Sequence of chain 29.T:
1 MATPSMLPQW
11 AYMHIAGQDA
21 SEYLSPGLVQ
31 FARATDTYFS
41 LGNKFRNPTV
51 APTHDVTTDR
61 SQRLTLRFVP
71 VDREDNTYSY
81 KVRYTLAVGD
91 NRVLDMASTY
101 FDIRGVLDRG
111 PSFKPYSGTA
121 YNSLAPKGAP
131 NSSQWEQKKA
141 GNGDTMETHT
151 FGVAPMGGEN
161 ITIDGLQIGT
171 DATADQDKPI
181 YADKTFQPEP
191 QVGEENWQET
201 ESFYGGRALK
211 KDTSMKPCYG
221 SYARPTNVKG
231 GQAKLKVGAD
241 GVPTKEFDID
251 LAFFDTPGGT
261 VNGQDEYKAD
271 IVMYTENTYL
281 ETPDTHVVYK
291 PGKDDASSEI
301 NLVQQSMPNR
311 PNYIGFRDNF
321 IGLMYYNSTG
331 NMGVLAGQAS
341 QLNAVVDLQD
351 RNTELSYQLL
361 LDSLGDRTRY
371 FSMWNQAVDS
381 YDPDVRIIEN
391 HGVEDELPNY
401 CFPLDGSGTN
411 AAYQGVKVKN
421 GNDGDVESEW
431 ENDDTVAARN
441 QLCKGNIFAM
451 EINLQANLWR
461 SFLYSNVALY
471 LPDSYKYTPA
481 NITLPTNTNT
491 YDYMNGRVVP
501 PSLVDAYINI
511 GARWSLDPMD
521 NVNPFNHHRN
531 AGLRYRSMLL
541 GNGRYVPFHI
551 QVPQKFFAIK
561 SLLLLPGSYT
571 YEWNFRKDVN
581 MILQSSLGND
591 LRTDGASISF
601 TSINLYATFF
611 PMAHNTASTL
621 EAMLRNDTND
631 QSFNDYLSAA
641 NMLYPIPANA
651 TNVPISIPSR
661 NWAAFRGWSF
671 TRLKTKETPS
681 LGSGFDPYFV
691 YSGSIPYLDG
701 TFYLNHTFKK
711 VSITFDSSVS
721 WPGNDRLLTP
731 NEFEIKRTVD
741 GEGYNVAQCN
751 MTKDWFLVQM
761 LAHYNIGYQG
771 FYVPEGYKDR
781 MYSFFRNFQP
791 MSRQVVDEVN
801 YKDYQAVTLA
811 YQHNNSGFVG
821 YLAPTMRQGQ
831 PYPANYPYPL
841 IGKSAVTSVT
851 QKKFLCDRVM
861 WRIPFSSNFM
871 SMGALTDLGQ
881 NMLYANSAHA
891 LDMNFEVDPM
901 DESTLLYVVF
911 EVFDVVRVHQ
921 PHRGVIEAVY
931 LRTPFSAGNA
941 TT

Sequence of chain 29.U:
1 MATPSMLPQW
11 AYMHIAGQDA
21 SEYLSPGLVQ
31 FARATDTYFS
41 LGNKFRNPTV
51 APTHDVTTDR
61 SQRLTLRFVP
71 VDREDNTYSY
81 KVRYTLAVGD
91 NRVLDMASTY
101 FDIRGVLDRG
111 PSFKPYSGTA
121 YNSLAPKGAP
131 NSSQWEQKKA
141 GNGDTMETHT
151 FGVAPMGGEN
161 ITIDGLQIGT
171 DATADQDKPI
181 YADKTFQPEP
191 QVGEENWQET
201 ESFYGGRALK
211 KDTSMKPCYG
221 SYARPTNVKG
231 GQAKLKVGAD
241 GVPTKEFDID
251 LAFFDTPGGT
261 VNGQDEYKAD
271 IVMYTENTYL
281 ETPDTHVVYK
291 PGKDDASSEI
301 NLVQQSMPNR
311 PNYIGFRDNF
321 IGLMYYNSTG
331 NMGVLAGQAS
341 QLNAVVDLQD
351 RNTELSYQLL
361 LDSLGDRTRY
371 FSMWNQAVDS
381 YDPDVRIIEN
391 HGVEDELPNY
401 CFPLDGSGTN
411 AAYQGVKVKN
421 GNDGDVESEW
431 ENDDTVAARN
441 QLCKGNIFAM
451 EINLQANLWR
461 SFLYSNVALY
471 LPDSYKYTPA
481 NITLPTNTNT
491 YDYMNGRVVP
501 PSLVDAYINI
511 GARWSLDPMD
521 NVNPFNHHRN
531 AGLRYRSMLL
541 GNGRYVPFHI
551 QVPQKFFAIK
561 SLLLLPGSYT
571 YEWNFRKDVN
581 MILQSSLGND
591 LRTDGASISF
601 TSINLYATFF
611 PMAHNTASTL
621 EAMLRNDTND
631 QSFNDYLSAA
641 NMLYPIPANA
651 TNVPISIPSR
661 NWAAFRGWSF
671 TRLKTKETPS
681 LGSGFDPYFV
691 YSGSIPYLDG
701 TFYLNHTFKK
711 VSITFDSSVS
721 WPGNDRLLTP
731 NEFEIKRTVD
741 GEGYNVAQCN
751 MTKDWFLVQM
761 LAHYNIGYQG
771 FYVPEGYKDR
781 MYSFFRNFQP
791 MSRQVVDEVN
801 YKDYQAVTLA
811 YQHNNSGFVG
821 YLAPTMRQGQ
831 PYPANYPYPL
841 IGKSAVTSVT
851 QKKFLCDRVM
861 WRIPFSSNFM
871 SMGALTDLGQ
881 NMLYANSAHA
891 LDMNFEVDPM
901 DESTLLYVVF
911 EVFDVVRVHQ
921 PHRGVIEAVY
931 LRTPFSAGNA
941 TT

This small molecule binds to this protein.
Small molecule (SMILES): CC[C@H](C)[C@H](NC(=O)[C@@H](N)CC(=O)O)C(=O)N[C@@H](CC(N)=O)C(=O)N[C@@H](Cc1ccccc1)C(=O)N[C@@H](CO)C(=O)N[C@@H](CO)C(=O)N[C@H](C=O)CC(C)C

Binding-site contacts:
Ligand atom OD2 contacts residue SER871 of chain 29.T at 3.2 Å (h-bond).
Ligand atom O contacts residue ARG666 of chain 29.T at 3.1 Å (salt-bridge).
Ligand atom CA contacts residue TYR636 of chain 29.T at 3.7 Å (hydrophobic).
Ligand atom CD1 contacts residue SER21 of chain 29.U at 3.6 Å.
Ligand atom CZ contacts residue ASN634 of chain 29.T at 3.8 Å.
Ligand atom N contacts residue PHE45 of chain 29.U at 3.4 Å (h-bond).
Ligand atom CE1 contacts residue ASN634 of chain 29.T at 3.4 Å.
Ligand atom O contacts residue GLY42 of chain 29.U at 2.9 Å (h-bond).
Ligand atom N contacts residue GLY42 of chain 29.U at 3.2 Å (h-bond).
Ligand atom C contacts residue GLU911 of chain 29.T at 3.3 Å.
Ligand atom O contacts residue TYR636 of chain 29.T at 3.1 Å (h-bond).
Ligand atom CA contacts residue GLY42 of chain 29.U at 3.6 Å.
Ligand atom N contacts residue ASN47 of chain 29.U at 3.8 Å.
Ligand atom CA contacts residue ASN47 of chain 29.U at 3.8 Å.
Ligand atom CZ contacts residue PHE633 of chain 29.T at 3.7 Å (hydrophobic).
Ligand atom CD1 contacts residue LEU637 of chain 29.T at 3.7 Å (hydrophobic).
Ligand atom OD1 contacts residue ALA874 of chain 29.T at 3.8 Å.
Ligand atom OD1 contacts residue ALA762 of chain 29.T at 3.5 Å.
Ligand atom O contacts residue ASN47 of chain 29.U at 3.3 Å (h-bond).
Ligand atom O contacts residue TYR636 of chain 29.T at 3.5 Å (h-bond).
Ligand atom CD1 contacts residue ALA20 of chain 29.U at 3.7 Å (hydrophobic).
Ligand atom N contacts residue SER871 of chain 29.T at 3.5 Å (h-bond).
Ligand atom O contacts residue GLU911 of chain 29.T at 3.1 Å (salt-bridge).
Ligand atom N contacts residue ARG46 of chain 29.U at 3.5 Å (salt-bridge).
Ligand atom CB contacts residue PHE45 of chain 29.U at 3.3 Å (hydrophobic).
Ligand atom CG2 contacts residue LEU637 of chain 29.T at 3.8 Å (hydrophobic).
Ligand atom O contacts residue ARG46 of chain 29.U at 3.5 Å (salt-bridge).
Ligand atom CB contacts residue GLY42 of chain 29.U at 3.5 Å.
Ligand atom CD1 contacts residue ASN634 of chain 29.T at 3.6 Å.
Ligand atom CB contacts residue GLY42 of chain 29.U at 3.7 Å.
Ligand atom C contacts residue GLY42 of chain 29.U at 3.5 Å.
Ligand atom CD1 contacts residue ARG33 of chain 29.U at 3.8 Å.
Ligand atom CA contacts residue PHE45 of chain 29.U at 3.6 Å (hydrophobic).
Ligand atom OD2 contacts residue PRO864 of chain 29.T at 3.7 Å.
Ligand atom N contacts residue TYR636 of chain 29.T at 3.8 Å.
Ligand atom CA contacts residue GLU911 of chain 29.T at 3.8 Å.
Ligand atom CG1 contacts residue GLU911 of chain 29.T at 3.7 Å.
Ligand atom ND2 contacts residue ARG666 of chain 29.T at 3.4 Å (salt-bridge).
Ligand atom CG2 contacts residue TYR636 of chain 29.T at 3.4 Å (hydrophobic).
Ligand atom OD1 contacts residue ARG862 of chain 29.T at 3.1 Å.